Binding-site contacts:
Ligand atom C8 contacts residue LYS88 of chain 1.C at 3.8 Å.
Ligand atom C1 contacts residue NAG1 of chain 1.W at 4.1 Å.
Ligand atom O6 contacts residue NAG2 of chain 1.W at 4.0 Å.
Ligand atom C6 contacts residue NAG1 of chain 1.W at 4.4 Å.
Ligand atom O2 contacts residue NAG2 of chain 1.W at 4.2 Å.
Ligand atom O5 contacts residue ASN332 of chain 1.A at 2.4 Å (h-bond).
Ligand atom N2 contacts residue ASN332 of chain 1.A at 2.8 Å (h-bond).
Ligand atom C2 contacts residue NAG2 of chain 1.W at 4.3 Å.
Ligand atom C5 contacts residue NAG2 of chain 1.W at 3.2 Å.
Ligand atom C3 contacts residue ASN332 of chain 1.A at 3.8 Å.
Ligand atom O5 contacts residue NAG1 of chain 1.W at 3.9 Å.
Ligand atom O6 contacts residue NAG2 of chain 1.W at 4.0 Å.
Ligand atom O7 contacts residue LYS88 of chain 1.C at 4.0 Å.
Ligand atom C5 contacts residue ASN332 of chain 1.A at 3.7 Å.
Ligand atom C1 contacts residue ASN332 of chain 1.A at 1.4 Å.
Ligand atom C4 contacts residue NAG1 of chain 1.W at 4.0 Å.
Ligand atom C8 contacts residue THR341 of chain 1.A at 3.4 Å.
Ligand atom C7 contacts residue LYS88 of chain 1.C at 4.3 Å.
Ligand atom C7 contacts residue ASN332 of chain 1.A at 4.0 Å.
Ligand atom C4 contacts residue NAG2 of chain 1.W at 4.2 Å.
Ligand atom O7 contacts residue NAG1 of chain 1.W at 4.1 Å.
Ligand atom O5 contacts residue NAG2 of chain 1.W at 4.3 Å.
Ligand atom N2 contacts residue SER333 of chain 1.A at 4.3 Å.
Ligand atom O6 contacts residue NAG1 of chain 1.W at 3.7 Å.
Ligand atom C2 contacts residue NAG1 of chain 1.W at 3.8 Å.
Ligand atom O3 contacts residue NAG1 of chain 1.W at 4.3 Å.
Ligand atom O4 contacts residue NAG2 of chain 1.W at 3.9 Å.
Ligand atom C2 contacts residue ASN332 of chain 1.A at 2.4 Å.
Ligand atom C4 contacts residue ASN332 of chain 1.A at 4.2 Å.
Ligand atom C6 contacts residue NAG2 of chain 1.W at 3.2 Å.
Ligand atom C5 contacts residue NAG1 of chain 1.W at 4.4 Å.

This protein binds this small molecule.
Small molecule (SMILES): CC(=O)N[C@H]1[C@H](O[C@H]2[C@H](O)[C@@H](NC(C)=O)CO[C@@H]2CO)O[C@H](CO)[C@@H](O[C@@H]2O[C@H](CO[C@H]3O[C@H](CO)[C@@H](O)[C@H](O[C@H]4O[C@H](CO)[C@@H](O)[C@H](O)[C@@H]4O)[C@@H]3O)[C@@H](O)[C@H](O[C@H]3O[C@H](CO)[C@@H](O)[C@H](O)[C@@H]3O)[C@@H]2O)[C@@H]1O

Sequence of chain 1.C:
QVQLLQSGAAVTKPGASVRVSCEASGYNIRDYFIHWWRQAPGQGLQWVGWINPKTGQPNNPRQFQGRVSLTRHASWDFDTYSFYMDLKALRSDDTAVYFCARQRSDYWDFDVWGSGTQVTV

Sequence of chain 1.A:
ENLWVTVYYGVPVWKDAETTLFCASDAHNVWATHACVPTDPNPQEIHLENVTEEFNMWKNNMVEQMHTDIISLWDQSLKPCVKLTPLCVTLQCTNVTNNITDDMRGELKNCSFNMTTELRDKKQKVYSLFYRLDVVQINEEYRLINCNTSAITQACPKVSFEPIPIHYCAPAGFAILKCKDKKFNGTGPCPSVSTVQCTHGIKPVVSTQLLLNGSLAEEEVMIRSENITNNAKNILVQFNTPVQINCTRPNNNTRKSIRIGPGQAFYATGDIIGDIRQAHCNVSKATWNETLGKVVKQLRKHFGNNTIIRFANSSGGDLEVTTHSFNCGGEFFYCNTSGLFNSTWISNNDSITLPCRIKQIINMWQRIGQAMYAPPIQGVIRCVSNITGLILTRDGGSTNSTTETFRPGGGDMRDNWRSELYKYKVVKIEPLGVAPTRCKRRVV